Sequence of chain 1.L:
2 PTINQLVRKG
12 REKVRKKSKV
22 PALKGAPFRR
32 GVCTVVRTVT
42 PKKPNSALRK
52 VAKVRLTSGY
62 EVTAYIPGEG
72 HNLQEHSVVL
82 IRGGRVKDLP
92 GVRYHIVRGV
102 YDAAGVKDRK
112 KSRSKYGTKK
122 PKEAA

This small molecule binds to this protein.
Small molecule (SMILES): NCCC[C@H](N)CC(=O)NC[C@@H]1NC(=O)[C@H](CO)NC(=O)[C@@H](N)CNC(=O)[C@H]([C@H]2CCNC(N)=N2)NC(=O)/C(=C/NC(N)=O)NC1=O

Binding-site contacts:
Ligand atom CG contacts residue THR41 of chain 1.L at 3.2 Å.
Ligand atom CD contacts residue THR41 of chain 1.L at 3.0 Å.
Ligand atom NE contacts residue THR41 of chain 1.L at 4.1 Å.